This small molecule binds to this protein.
Small molecule (SMILES): CC(C)CCC[C@@H](C)[C@H]1CC[C@H]2[C@@H]3CC=C4C[C@@H](O)CC[C@]4(C)[C@H]3CC[C@]12C

Sequence of chain 1.A:
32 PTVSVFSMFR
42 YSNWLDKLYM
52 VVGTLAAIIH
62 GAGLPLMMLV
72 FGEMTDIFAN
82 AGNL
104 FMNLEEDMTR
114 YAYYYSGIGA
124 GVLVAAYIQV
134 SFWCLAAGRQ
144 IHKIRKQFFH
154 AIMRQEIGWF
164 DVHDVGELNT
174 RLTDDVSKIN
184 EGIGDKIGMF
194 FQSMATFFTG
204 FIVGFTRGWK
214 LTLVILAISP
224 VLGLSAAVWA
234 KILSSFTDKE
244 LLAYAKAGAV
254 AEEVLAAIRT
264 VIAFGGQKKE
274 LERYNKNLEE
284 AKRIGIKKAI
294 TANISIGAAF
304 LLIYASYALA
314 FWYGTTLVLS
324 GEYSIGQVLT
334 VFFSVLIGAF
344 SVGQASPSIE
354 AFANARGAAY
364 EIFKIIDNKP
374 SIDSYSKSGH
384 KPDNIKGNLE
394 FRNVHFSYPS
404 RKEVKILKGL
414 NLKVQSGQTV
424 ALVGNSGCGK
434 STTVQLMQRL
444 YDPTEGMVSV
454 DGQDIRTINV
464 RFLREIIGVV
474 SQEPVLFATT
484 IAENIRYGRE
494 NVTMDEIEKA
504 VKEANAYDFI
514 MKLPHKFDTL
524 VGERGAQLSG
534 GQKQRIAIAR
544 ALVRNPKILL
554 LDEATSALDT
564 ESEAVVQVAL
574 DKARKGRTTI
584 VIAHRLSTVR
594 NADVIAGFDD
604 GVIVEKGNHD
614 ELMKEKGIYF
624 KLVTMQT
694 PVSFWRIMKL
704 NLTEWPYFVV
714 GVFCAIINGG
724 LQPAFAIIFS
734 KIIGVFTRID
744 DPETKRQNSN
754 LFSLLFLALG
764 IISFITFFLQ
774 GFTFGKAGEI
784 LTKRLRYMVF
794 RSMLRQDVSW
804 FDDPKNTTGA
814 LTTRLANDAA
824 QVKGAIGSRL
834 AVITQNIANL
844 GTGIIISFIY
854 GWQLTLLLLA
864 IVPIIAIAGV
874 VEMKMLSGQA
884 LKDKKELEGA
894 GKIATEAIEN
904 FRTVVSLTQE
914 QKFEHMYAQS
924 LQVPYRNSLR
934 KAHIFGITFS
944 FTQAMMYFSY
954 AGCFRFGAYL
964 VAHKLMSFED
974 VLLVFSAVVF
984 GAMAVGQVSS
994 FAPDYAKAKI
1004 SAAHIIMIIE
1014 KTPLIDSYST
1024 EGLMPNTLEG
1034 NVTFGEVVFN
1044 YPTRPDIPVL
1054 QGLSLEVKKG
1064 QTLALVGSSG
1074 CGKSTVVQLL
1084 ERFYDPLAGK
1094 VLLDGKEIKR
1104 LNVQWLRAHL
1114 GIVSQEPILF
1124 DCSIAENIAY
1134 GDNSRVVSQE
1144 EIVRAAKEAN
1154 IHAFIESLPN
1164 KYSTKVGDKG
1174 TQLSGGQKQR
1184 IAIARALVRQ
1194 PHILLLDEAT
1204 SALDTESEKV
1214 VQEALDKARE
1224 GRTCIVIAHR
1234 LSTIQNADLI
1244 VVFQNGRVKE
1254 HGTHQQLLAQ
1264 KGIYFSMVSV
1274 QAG

Binding-site contacts:
Ligand atom C25 contacts residue GLY844 of chain 1.A at 3.9 Å.
Ligand atom C26 contacts residue ILE848 of chain 1.A at 4.4 Å (hydrophobic).
Ligand atom C3 contacts residue SER992 of chain 1.A at 4.0 Å.
Ligand atom C24 contacts residue CLR1 of chain 1.N at 4.4 Å.
Ligand atom C15 contacts residue LEU843 of chain 1.A at 3.6 Å (hydrophobic).
Ligand atom C4 contacts residue SER992 of chain 1.A at 3.9 Å.
Ligand atom C6 contacts residue ASN839 of chain 1.A at 3.0 Å.
Ligand atom C9 contacts residue CLR1 of chain 1.N at 4.4 Å.
Ligand atom C22 contacts residue CLR1 of chain 1.N at 3.8 Å.
Ligand atom C19 contacts residue ILE836 of chain 1.A at 4.0 Å (hydrophobic).
Ligand atom C4 contacts residue ASN839 of chain 1.A at 3.9 Å.
Ligand atom C24 contacts residue GLY844 of chain 1.A at 3.8 Å.
Ligand atom C17 contacts residue CLR1 of chain 1.N at 4.4 Å.
Ligand atom C15 contacts residue ASN839 of chain 1.A at 4.3 Å.
Ligand atom C26 contacts residue GLY844 of chain 1.A at 3.5 Å.
Ligand atom O1 contacts residue ARG832 of chain 1.A at 4.0 Å.
Ligand atom C8 contacts residue ASN839 of chain 1.A at 4.5 Å.
Ligand atom C23 contacts residue GLY844 of chain 1.A at 4.3 Å.
Ligand atom C27 contacts residue GLY844 of chain 1.A at 3.8 Å.
Ligand atom C27 contacts residue ILE848 of chain 1.A at 3.4 Å (hydrophobic).
Ligand atom C18 contacts residue ILE840 of chain 1.A at 3.6 Å (hydrophobic).
Ligand atom O1 contacts residue SER992 of chain 1.A at 3.6 Å.
Ligand atom C1 contacts residue CLR1 of chain 1.N at 4.4 Å.
Ligand atom C12 contacts residue CLR1 of chain 1.N at 4.2 Å.
Ligand atom C16 contacts residue CLR1 of chain 1.N at 4.3 Å.
Ligand atom C14 contacts residue CLR1 of chain 1.N at 4.5 Å.
Ligand atom C6 contacts residue VAL988 of chain 1.A at 4.1 Å (hydrophobic).
Ligand atom C7 contacts residue VAL988 of chain 1.A at 4.0 Å (hydrophobic).
Ligand atom C16 contacts residue LEU843 of chain 1.A at 3.8 Å (hydrophobic).
Ligand atom C7 contacts residue ASN839 of chain 1.A at 3.6 Å.
Ligand atom C5 contacts residue ASN839 of chain 1.A at 3.8 Å.